A protein and the small-molecule ligand that binds it are described below.
Small molecule (SMILES): CC(=O)N[C@@H]1[C@@H](O)[C@H](O)[C@@H](CO)O[C@H]1O

Binding-site contacts:
Ligand atom C4 contacts residue ASN165 of chain 1.E at 4.3 Å.
Ligand atom N2 contacts residue ASN165 of chain 1.E at 3.0 Å (h-bond).
Ligand atom C3 contacts residue ASN165 of chain 1.E at 3.9 Å.
Ligand atom C5 contacts residue ASN165 of chain 1.E at 3.7 Å.
Ligand atom C2 contacts residue ASN165 of chain 1.E at 2.5 Å.
Ligand atom O5 contacts residue ASN165 of chain 1.E at 2.4 Å (h-bond).
Ligand atom C7 contacts residue ASN165 of chain 1.E at 4.0 Å.
Ligand atom C8 contacts residue ASN164 of chain 1.E at 3.7 Å.
Ligand atom C1 contacts residue ASN165 of chain 1.E at 1.4 Å.

Sequence of chain 1.E:
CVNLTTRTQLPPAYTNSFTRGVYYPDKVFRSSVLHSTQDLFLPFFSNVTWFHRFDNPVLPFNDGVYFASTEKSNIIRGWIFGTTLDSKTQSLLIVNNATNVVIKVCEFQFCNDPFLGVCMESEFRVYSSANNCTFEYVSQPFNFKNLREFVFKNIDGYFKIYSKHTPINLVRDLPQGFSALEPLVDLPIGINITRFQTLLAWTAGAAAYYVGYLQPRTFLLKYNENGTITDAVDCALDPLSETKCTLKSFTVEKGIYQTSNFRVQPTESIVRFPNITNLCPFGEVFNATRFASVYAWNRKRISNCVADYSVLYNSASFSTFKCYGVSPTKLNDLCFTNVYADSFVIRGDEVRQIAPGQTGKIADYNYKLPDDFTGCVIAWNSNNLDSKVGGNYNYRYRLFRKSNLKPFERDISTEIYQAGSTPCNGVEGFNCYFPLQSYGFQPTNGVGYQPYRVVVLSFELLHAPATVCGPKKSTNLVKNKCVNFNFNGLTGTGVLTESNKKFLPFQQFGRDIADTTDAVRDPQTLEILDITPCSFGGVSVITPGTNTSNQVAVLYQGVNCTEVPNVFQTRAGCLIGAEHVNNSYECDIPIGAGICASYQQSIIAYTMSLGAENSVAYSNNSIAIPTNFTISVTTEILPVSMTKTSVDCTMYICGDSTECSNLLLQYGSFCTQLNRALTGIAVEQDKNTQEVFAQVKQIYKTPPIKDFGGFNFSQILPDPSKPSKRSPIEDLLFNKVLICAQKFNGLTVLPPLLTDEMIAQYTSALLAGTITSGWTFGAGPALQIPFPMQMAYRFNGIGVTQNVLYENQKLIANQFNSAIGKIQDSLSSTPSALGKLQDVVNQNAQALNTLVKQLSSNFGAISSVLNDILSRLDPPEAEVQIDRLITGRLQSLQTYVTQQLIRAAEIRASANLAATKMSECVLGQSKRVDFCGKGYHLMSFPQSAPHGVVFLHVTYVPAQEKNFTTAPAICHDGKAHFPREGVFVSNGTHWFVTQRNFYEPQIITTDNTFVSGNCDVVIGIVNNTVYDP